The protein below binds the small molecule below.
Small molecule (SMILES): O=c1[nH]c(=O)c2nn[nH]c2[nH]1

Sequence of chain 3.A:
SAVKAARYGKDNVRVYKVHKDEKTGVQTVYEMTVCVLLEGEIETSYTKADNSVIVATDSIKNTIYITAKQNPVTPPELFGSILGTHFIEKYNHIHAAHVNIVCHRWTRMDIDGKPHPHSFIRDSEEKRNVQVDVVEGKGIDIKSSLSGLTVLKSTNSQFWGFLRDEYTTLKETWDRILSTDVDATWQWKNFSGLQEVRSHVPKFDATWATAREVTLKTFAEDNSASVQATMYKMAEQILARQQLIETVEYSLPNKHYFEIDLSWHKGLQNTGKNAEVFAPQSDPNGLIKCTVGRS

Sequence of chain 4.A:
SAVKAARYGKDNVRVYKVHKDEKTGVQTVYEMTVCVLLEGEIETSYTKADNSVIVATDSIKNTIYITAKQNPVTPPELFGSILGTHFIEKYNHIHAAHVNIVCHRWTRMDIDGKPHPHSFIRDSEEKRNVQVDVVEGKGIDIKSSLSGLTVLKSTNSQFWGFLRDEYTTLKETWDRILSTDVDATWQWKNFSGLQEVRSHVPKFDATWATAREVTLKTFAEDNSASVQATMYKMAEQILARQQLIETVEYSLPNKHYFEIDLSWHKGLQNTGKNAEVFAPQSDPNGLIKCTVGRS

Binding-site contacts:
Ligand atom C2 contacts residue GLN229 of chain 4.A at 3.9 Å.
Ligand atom C5 contacts residue OXY1 of chain 4.D at 3.5 Å.
Ligand atom O6 contacts residue TYR9 of chain 3.A at 3.8 Å.
Ligand atom C4 contacts residue OXY1 of chain 4.D at 3.5 Å.
Ligand atom C5 contacts residue PHE160 of chain 4.A at 3.4 Å (hydrophobic).
Ligand atom C6 contacts residue OXY1 of chain 4.D at 3.7 Å.
Ligand atom N7 contacts residue ALA57 of chain 3.A at 3.5 Å.
Ligand atom N3 contacts residue OXY1 of chain 4.D at 3.9 Å.
Ligand atom N7 contacts residue OXY1 of chain 4.D at 3.8 Å.
Ligand atom C4 contacts residue ARG177 of chain 4.A at 3.7 Å.
Ligand atom N3 contacts residue ARG177 of chain 4.A at 3.0 Å (salt-bridge).
Ligand atom O2 contacts residue SER227 of chain 4.A at 3.5 Å.
Ligand atom C2 contacts residue ASN255 of chain 4.A at 3.9 Å.
Ligand atom N8 contacts residue OXY1 of chain 4.D at 3.8 Å.
Ligand atom O6 contacts residue GLN229 of chain 4.A at 2.9 Å (h-bond).
Ligand atom O6 contacts residue THR58 of chain 3.A at 3.8 Å.
Ligand atom N7 contacts residue PHE160 of chain 4.A at 3.7 Å.
Ligand atom C4 contacts residue ASN255 of chain 4.A at 3.9 Å.
Ligand atom C4 contacts residue PHE160 of chain 4.A at 3.4 Å (hydrophobic).
Ligand atom N9 contacts residue PHE160 of chain 4.A at 3.5 Å.
Ligand atom N8 contacts residue PHE160 of chain 4.A at 3.7 Å.
Ligand atom N9 contacts residue OXY1 of chain 4.D at 3.6 Å (h-bond).
Ligand atom O2 contacts residue ARG177 of chain 4.A at 2.8 Å (salt-bridge).
Ligand atom C2 contacts residue ARG177 of chain 4.A at 3.5 Å.
Ligand atom C2 contacts residue PHE160 of chain 4.A at 3.6 Å (hydrophobic).
Ligand atom O2 contacts residue GLN229 of chain 4.A at 3.8 Å.
Ligand atom N8 contacts residue THR58 of chain 3.A at 3.3 Å (h-bond).
Ligand atom O6 contacts residue ILE55 of chain 3.A at 3.6 Å.
Ligand atom N7 contacts residue THR58 of chain 3.A at 2.8 Å (h-bond).
Ligand atom N3 contacts residue ASN255 of chain 4.A at 3.4 Å (h-bond).
Ligand atom N8 contacts residue LEU171 of chain 4.A at 3.8 Å.
Ligand atom N1 contacts residue GLN229 of chain 4.A at 2.9 Å (h-bond).
Ligand atom N3 contacts residue PHE160 of chain 4.A at 3.7 Å.
Ligand atom C6 contacts residue PHE160 of chain 4.A at 3.5 Å (hydrophobic).
Ligand atom C6 contacts residue GLN229 of chain 4.A at 3.7 Å.
Ligand atom O2 contacts residue PHE160 of chain 4.A at 3.9 Å.
Ligand atom N8 contacts residue ALA57 of chain 3.A at 3.8 Å.
Ligand atom N8 contacts residue ASP59 of chain 3.A at 3.8 Å.
Ligand atom O2 contacts residue VAL228 of chain 4.A at 2.9 Å (h-bond).
Ligand atom N1 contacts residue PHE160 of chain 4.A at 3.6 Å.